Binding-site contacts:
Ligand atom C3 contacts residue ASN322 of chain 1.D at 3.8 Å.
Ligand atom O6 contacts residue VAL316 of chain 1.D at 4.0 Å.
Ligand atom O7 contacts residue ASN322 of chain 1.D at 4.4 Å.
Ligand atom N2 contacts residue MET323 of chain 1.D at 4.1 Å.
Ligand atom C7 contacts residue ASN322 of chain 1.D at 3.9 Å.
Ligand atom C1 contacts residue ASN322 of chain 1.D at 1.4 Å.
Ligand atom C8 contacts residue THR324 of chain 1.D at 3.9 Å.
Ligand atom O5 contacts residue ASN322 of chain 1.D at 2.4 Å (h-bond).
Ligand atom C5 contacts residue ASN322 of chain 1.D at 3.7 Å.
Ligand atom C4 contacts residue ASN322 of chain 1.D at 4.2 Å.
Ligand atom C2 contacts residue ASN322 of chain 1.D at 2.5 Å.
Ligand atom C7 contacts residue MET323 of chain 1.D at 4.1 Å (hydrophobic).
Ligand atom C8 contacts residue MET323 of chain 1.D at 3.4 Å (hydrophobic).
Ligand atom C8 contacts residue GLN325 of chain 1.D at 3.8 Å.
Ligand atom N2 contacts residue ASN322 of chain 1.D at 2.9 Å (h-bond).

Sequence of chain 1.D:
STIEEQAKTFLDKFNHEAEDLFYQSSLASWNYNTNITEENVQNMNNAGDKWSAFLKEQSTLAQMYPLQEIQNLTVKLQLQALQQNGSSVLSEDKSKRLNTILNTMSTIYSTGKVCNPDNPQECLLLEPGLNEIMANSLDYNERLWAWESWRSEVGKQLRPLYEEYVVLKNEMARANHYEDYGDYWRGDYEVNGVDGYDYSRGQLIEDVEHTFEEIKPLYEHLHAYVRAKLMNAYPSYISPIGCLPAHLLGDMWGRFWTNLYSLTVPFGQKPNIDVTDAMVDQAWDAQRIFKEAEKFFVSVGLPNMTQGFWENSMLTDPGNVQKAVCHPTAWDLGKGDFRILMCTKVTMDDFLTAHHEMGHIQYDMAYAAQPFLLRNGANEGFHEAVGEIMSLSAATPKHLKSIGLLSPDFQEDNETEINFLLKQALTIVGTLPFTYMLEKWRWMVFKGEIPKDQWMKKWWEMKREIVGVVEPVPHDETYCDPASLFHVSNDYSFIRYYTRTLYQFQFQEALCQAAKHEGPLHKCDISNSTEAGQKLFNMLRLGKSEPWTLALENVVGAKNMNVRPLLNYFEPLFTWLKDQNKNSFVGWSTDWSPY

The small molecule below binds the protein below.
Small molecule (SMILES): CC(=O)N[C@@H]1[C@@H](O)[C@H](O)[C@@H](CO)O[C@H]1O